A small-molecule ligand and the protein it binds are described below.
Small molecule (SMILES): Nc1nc2c(ncn2[C@@H]2O[C@H](CO[P](=O)(O)O[P](=O)(O)NP(=O)(O)O)[C@@H](O)[C@H]2O)c(=O)[nH]1

Binding-site contacts:
Ligand atom O1A contacts residue THR17 of chain 1.A at 3.5 Å (h-bond).
Ligand atom N3B contacts residue ASN13 of chain 1.A at 3.0 Å (h-bond).
Ligand atom N7 contacts residue ASN120 of chain 1.A at 3.0 Å (h-bond).
Ligand atom O3A contacts residue GLY15 of chain 1.A at 3.3 Å (h-bond).
Ligand atom PA contacts residue THR18 of chain 1.A at 3.5 Å.
Ligand atom O2B contacts residue LYS16 of chain 1.A at 2.9 Å (salt-bridge).
Ligand atom O1B contacts residue LYS16 of chain 1.A at 3.5 Å (salt-bridge).
Ligand atom O6 contacts residue ASP123 of chain 1.A at 3.6 Å.
Ligand atom PB contacts residue MG1 of chain 1.C at 3.2 Å.
Ligand atom C8 contacts residue MET121 of chain 1.A at 3.6 Å (hydrophobic).
Ligand atom O1G contacts residue ASN13 of chain 1.A at 3.4 Å (h-bond).
Ligand atom O6 contacts residue SER150 of chain 1.A at 3.2 Å (h-bond).
Ligand atom O1G contacts residue PRO12 of chain 1.A at 3.3 Å.
Ligand atom O1G contacts residue LYS16 of chain 1.A at 2.9 Å (salt-bridge).
Ligand atom O6 contacts residue ASN120 of chain 1.A at 3.1 Å (h-bond).
Ligand atom N1 contacts residue THR151 of chain 1.A at 3.6 Å (h-bond).
Ligand atom C8 contacts residue THR18 of chain 1.A at 3.5 Å.
Ligand atom C4 contacts residue THR151 of chain 1.A at 3.5 Å.
Ligand atom O1A contacts residue THR18 of chain 1.A at 2.5 Å (h-bond).
Ligand atom C2' contacts residue THR18 of chain 1.A at 3.5 Å.
Ligand atom O2B contacts residue GLY15 of chain 1.A at 2.9 Å (h-bond).
Ligand atom PG contacts residue MG1 of chain 1.C at 3.4 Å.
Ligand atom O2' contacts residue THR151 of chain 1.A at 3.5 Å.
Ligand atom N2 contacts residue ASP123 of chain 1.A at 2.6 Å (salt-bridge).
Ligand atom C2 contacts residue ASP123 of chain 1.A at 3.5 Å.
Ligand atom C6 contacts residue THR151 of chain 1.A at 3.6 Å.
Ligand atom N2 contacts residue ILE124 of chain 1.A at 3.6 Å.
Ligand atom O6 contacts residue MET121 of chain 1.A at 3.1 Å (h-bond).
Ligand atom O6 contacts residue VAL149 of chain 1.A at 3.5 Å.
Ligand atom O2B contacts residue SER14 of chain 1.A at 2.7 Å (h-bond).
Ligand atom O1B contacts residue THR17 of chain 1.A at 2.8 Å (h-bond).
Ligand atom N3B contacts residue MG1 of chain 1.C at 3.6 Å.
Ligand atom O2G contacts residue MG1 of chain 1.C at 2.1 Å.
Ligand atom PB contacts residue LYS16 of chain 1.A at 3.5 Å.
Ligand atom O1B contacts residue MG1 of chain 1.C at 2.1 Å.
Ligand atom O4' contacts residue MET121 of chain 1.A at 3.6 Å.
Ligand atom O5' contacts residue THR18 of chain 1.A at 3.5 Å (h-bond).
Ligand atom O2B contacts residue ASN13 of chain 1.A at 3.4 Å (h-bond).
Ligand atom N1 contacts residue ASP123 of chain 1.A at 2.8 Å (salt-bridge).
Ligand atom O1A contacts residue GLY15 of chain 1.A at 3.5 Å.

Sequence of chain 1.A:
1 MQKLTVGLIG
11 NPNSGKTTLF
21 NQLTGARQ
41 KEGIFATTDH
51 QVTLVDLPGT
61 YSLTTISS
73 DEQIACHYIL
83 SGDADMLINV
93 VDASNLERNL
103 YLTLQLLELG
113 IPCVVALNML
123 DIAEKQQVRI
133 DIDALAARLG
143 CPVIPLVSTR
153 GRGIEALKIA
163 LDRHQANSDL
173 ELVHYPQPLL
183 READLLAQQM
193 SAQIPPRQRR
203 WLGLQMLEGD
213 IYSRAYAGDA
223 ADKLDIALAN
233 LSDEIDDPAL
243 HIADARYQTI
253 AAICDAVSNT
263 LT